Sequence of chain 1.O:
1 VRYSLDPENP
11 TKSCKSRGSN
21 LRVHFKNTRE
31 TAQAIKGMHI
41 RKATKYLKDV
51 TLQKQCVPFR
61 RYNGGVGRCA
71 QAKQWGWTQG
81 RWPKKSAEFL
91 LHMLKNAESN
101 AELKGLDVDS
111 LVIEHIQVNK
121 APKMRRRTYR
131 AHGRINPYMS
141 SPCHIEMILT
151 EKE

Binding-site contacts:
Ligand atom CG contacts residue ARG134 of chain 1.O at 3.9 Å.
Ligand atom CD1 contacts residue HIS132 of chain 1.O at 4.3 Å.
Ligand atom CG contacts residue HIS132 of chain 1.O at 3.6 Å.
Ligand atom CA contacts residue ARG134 of chain 1.O at 3.9 Å.
Ligand atom N contacts residue ARG134 of chain 1.O at 4.4 Å.
Ligand atom CE3 contacts residue HIS132 of chain 1.O at 4.1 Å.
Ligand atom C contacts residue ARG134 of chain 1.O at 3.3 Å.
Ligand atom CA contacts residue ARG134 of chain 1.O at 3.9 Å.
Ligand atom CD2 contacts residue HIS132 of chain 1.O at 3.9 Å.
Ligand atom N contacts residue ARG134 of chain 1.O at 3.7 Å.
Ligand atom NZ contacts residue GLN180 of chain 1.HC at 3.4 Å (h-bond).
Ligand atom O contacts residue ARG134 of chain 1.O at 3.3 Å.
Ligand atom CB contacts residue HIS132 of chain 1.O at 3.5 Å.

This small molecule binds to this protein.
Small molecule (SMILES): CSCC[C@H](NC(=O)CN)C(=O)N[C@@H](CC1=c2ccccc2=NC1)C(=O)N[C@@H](CCCN=C(N)N)C(=O)N[C@@H](Cc1ccccc1)C(=O)N[C@@H](Cc1ccc(O)cc1)C(=O)N[C@H](C(=O)N[C@@H](CCC(=O)O)C(=O)N[C@@H](CC(=O)O)C(=O)N[C@@H](CO)C(=O)N1CCC[C@H]1C(=O)NCC(=O)N[C@@H](CC(C)C)C(=O)N[C@@H](CCCCN)C(=O)N[C@H](C=O)C(C)C)[C@@H](C)O

Sequence of chain 1.HC:
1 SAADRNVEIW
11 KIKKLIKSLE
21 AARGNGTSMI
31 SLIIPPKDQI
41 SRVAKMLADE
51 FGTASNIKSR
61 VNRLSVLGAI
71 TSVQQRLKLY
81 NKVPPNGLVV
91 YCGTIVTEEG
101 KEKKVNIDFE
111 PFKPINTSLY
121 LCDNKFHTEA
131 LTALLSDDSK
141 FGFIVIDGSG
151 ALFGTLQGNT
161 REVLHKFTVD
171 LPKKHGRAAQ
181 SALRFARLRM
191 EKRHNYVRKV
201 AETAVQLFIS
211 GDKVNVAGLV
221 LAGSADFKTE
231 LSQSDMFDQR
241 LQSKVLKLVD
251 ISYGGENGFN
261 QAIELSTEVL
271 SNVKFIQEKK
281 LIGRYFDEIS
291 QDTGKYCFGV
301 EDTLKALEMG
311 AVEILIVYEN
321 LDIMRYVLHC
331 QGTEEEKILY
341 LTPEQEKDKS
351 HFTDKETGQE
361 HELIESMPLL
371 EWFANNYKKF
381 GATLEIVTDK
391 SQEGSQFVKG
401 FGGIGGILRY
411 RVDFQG